The protein below binds the small molecule below.
Small molecule (SMILES): CC(=O)N[C@@H]1[C@@H](O)[C@H](O)[C@@H](CO)O[C@H]1O

Sequence of chain 1.B:
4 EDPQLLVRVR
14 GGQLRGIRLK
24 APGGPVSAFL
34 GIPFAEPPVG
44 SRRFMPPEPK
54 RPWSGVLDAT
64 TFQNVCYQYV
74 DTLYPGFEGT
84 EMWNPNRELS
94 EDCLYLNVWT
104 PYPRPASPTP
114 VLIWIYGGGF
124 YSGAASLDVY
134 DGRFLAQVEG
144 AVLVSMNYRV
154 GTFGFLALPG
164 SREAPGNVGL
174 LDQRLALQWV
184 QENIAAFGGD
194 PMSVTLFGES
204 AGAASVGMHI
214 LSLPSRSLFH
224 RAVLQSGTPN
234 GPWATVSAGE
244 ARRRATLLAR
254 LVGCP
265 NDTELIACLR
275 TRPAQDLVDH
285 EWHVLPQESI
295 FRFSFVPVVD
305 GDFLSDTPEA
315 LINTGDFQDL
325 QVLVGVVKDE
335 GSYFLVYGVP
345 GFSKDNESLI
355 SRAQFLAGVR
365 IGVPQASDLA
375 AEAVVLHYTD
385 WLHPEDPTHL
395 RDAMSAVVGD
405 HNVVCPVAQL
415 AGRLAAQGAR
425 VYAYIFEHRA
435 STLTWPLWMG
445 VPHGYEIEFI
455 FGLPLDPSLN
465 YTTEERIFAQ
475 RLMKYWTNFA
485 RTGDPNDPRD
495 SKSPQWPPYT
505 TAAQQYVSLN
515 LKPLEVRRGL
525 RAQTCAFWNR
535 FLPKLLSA

Binding-site contacts:
Ligand atom O6 contacts residue SER347 of chain 1.B at 4.2 Å.
Ligand atom C4 contacts residue ASN350 of chain 1.B at 4.1 Å.
Ligand atom C1 contacts residue SER347 of chain 1.B at 3.9 Å.
Ligand atom C1 contacts residue ASN350 of chain 1.B at 1.4 Å.
Ligand atom C5 contacts residue SER347 of chain 1.B at 4.0 Å.
Ligand atom C3 contacts residue GLY345 of chain 1.B at 4.1 Å.
Ligand atom C6 contacts residue SER347 of chain 1.B at 4.5 Å.
Ligand atom N2 contacts residue GLY345 of chain 1.B at 4.3 Å.
Ligand atom O7 contacts residue ASN350 of chain 1.B at 3.7 Å.
Ligand atom C8 contacts residue LEU353 of chain 1.B at 4.3 Å (hydrophobic).
Ligand atom C7 contacts residue ASN350 of chain 1.B at 3.1 Å.
Ligand atom C2 contacts residue GLY345 of chain 1.B at 4.5 Å.
Ligand atom C8 contacts residue ASN350 of chain 1.B at 3.7 Å.
Ligand atom C8 contacts residue SER352 of chain 1.B at 4.3 Å.
Ligand atom C3 contacts residue ASN350 of chain 1.B at 3.6 Å.
Ligand atom C1 contacts residue GLY345 of chain 1.B at 4.3 Å.
Ligand atom N2 contacts residue ASN350 of chain 1.B at 2.7 Å (h-bond).
Ligand atom C5 contacts residue ASN350 of chain 1.B at 3.7 Å.
Ligand atom O5 contacts residue ASN350 of chain 1.B at 2.4 Å (h-bond).
Ligand atom O5 contacts residue SER347 of chain 1.B at 3.5 Å.
Ligand atom C2 contacts residue ASN350 of chain 1.B at 2.2 Å.